The protein below binds the small molecule below.
Small molecule (SMILES): O=C1c2ccccc2C(=O)c2c1cc(S(=O)(=O)N1CCC(C(=O)O)CC1)c(O)c2O

Sequence of chain 1.F:
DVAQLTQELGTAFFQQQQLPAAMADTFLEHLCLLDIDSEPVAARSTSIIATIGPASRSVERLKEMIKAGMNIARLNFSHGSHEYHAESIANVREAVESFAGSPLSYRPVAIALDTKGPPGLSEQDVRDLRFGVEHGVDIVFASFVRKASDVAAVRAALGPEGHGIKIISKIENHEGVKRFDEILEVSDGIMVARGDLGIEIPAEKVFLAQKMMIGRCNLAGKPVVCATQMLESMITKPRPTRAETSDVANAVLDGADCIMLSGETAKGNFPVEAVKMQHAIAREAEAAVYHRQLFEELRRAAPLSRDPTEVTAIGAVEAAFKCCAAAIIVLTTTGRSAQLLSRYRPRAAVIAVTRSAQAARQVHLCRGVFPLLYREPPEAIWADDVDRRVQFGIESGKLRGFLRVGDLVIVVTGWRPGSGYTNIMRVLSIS

Sequence of chain 1.H:
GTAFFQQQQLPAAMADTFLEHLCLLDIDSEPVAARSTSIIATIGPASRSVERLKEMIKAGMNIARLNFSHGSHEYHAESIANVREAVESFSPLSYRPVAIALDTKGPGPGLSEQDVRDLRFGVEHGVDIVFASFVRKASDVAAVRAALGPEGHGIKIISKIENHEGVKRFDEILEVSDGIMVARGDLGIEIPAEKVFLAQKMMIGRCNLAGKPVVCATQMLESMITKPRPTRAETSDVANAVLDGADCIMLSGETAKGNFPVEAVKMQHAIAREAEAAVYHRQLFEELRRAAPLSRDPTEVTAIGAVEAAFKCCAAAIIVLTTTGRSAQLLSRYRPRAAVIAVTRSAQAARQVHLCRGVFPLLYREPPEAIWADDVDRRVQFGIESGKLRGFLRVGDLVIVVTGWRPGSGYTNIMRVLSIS

Binding-site contacts:
Ligand atom C15 contacts residue HIS92 of chain 1.H at 3.9 Å.
Ligand atom O1 contacts residue THR64 of chain 1.H at 3.8 Å.
Ligand atom C19 contacts residue ALA282 of chain 1.H at 3.7 Å (hydrophobic).
Ligand atom O2 contacts residue ASN89 of chain 1.H at 3.2 Å (h-bond).
Ligand atom C17 contacts residue HIS92 of chain 1.H at 3.7 Å.
Ligand atom C14 contacts residue HIS92 of chain 1.H at 3.8 Å.
Ligand atom C18 contacts residue ILE65 of chain 1.H at 3.8 Å (hydrophobic).
Ligand atom O5 contacts residue TYR97 of chain 1.H at 3.8 Å.
Ligand atom S contacts residue GLY279 of chain 1.H at 3.7 Å.
Ligand atom S contacts residue SER278 of chain 1.H at 3.8 Å.
Ligand atom C1 contacts residue ARG87 of chain 1.H at 3.7 Å.
Ligand atom C8 contacts residue OXL1 of chain 1.MA at 3.8 Å.
Ligand atom O contacts residue SER278 of chain 1.H at 2.9 Å.
Ligand atom O7 contacts residue GLY279 of chain 1.H at 3.2 Å.
Ligand atom C1 contacts residue ASN89 of chain 1.H at 3.3 Å.
Ligand atom O4 contacts residue MG1 of chain 1.OA at 3.9 Å.
Ligand atom C16 contacts residue HIS92 of chain 1.H at 3.7 Å.
Ligand atom O6 contacts residue PRO67 of chain 1.H at 3.8 Å.
Ligand atom C19 contacts residue THR64 of chain 1.H at 3.6 Å.
Ligand atom O contacts residue THR64 of chain 1.H at 3.4 Å.
Ligand atom C8 contacts residue GLY211 of chain 1.H at 3.7 Å.
Ligand atom C contacts residue SER278 of chain 1.H at 3.8 Å.
Ligand atom O5 contacts residue HIS92 of chain 1.H at 3.6 Å.
Ligand atom O4 contacts residue OXL1 of chain 1.MA at 3.2 Å.
Ligand atom O1 contacts residue ASN89 of chain 1.H at 2.7 Å (h-bond).
Ligand atom O2 contacts residue OXL1 of chain 1.MA at 3.9 Å.
Ligand atom C9 contacts residue GLY211 of chain 1.H at 3.5 Å.
Ligand atom C3 contacts residue SER278 of chain 1.H at 4.0 Å.
Ligand atom O7 contacts residue LYS283 of chain 1.H at 3.2 Å.
Ligand atom O2 contacts residue ARG87 of chain 1.H at 2.7 Å (salt-bridge).
Ligand atom O7 contacts residue SER278 of chain 1.H at 4.0 Å.
Ligand atom C18 contacts residue ALA282 of chain 1.H at 3.8 Å (hydrophobic).
Ligand atom O1 contacts residue ARG87 of chain 1.H at 2.8 Å (salt-bridge).
Ligand atom C1 contacts residue SER278 of chain 1.H at 3.9 Å.
Ligand atom S contacts residue ALA282 of chain 1.H at 3.8 Å.
Ligand atom O contacts residue ALA282 of chain 1.H at 3.1 Å.
Ligand atom C2 contacts residue ASN89 of chain 1.H at 3.5 Å.
Ligand atom N contacts residue ALA282 of chain 1.H at 3.8 Å.
Ligand atom O contacts residue GLY279 of chain 1.H at 3.2 Å (h-bond).
Ligand atom C2 contacts residue ARG87 of chain 1.H at 3.8 Å.